A protein and the small-molecule ligand that binds it are described below.
Small molecule (SMILES): C#CCN1c2nc(Nc3cc(F)c(O)c(F)c3)ncc2N(C)C(=O)[C@H]1C

Binding-site contacts:
Ligand atom O2 contacts residue GLU83 of chain 1.D at 3.4 Å (salt-bridge).
Ligand atom C17 contacts residue LEU184 of chain 1.D at 4.1 Å (hydrophobic).
Ligand atom C4 contacts residue ILE43 of chain 1.D at 3.5 Å (hydrophobic).
Ligand atom O2 contacts residue VAL196 of chain 1.D at 3.7 Å.
Ligand atom C9 contacts residue VAL69 of chain 1.D at 4.0 Å (hydrophobic).
Ligand atom N5 contacts residue PHE134 of chain 1.D at 3.9 Å.
Ligand atom C11 contacts residue VAL196 of chain 1.D at 3.8 Å (hydrophobic).
Ligand atom C17 contacts residue ASP137 of chain 1.D at 3.6 Å.
Ligand atom N4 contacts residue ARG133 of chain 1.D at 3.9 Å.
Ligand atom C6 contacts residue ILE43 of chain 1.D at 3.7 Å (hydrophobic).
Ligand atom C6 contacts residue PHE134 of chain 1.D at 3.9 Å (hydrophobic).
Ligand atom C13 contacts residue VAL196 of chain 1.D at 4.0 Å (hydrophobic).
Ligand atom O2 contacts residue ASP197 of chain 1.D at 2.8 Å (salt-bridge).
Ligand atom N4 contacts residue PHE134 of chain 1.D at 3.5 Å (h-bond).
Ligand atom N3 contacts residue LEU184 of chain 1.D at 3.3 Å.
Ligand atom F2 contacts residue PRO111 of chain 1.D at 4.0 Å.
Ligand atom C10 contacts residue ASP132 of chain 1.D at 3.9 Å.
Ligand atom N5 contacts residue LEU184 of chain 1.D at 4.1 Å.
Ligand atom C3 contacts residue LEU184 of chain 1.D at 3.6 Å (hydrophobic).
Ligand atom F2 contacts residue VAL196 of chain 1.D at 4.0 Å.
Ligand atom C13 contacts residue ILE51 of chain 1.D at 4.0 Å (hydrophobic).
Ligand atom C13 contacts residue LYS71 of chain 1.D at 3.8 Å.
Ligand atom C10 contacts residue PHE134 of chain 1.D at 3.9 Å (hydrophobic).
Ligand atom F1 contacts residue ILE51 of chain 1.D at 3.7 Å.
Ligand atom O2 contacts residue LYS71 of chain 1.D at 2.8 Å (salt-bridge).
Ligand atom N5 contacts residue VAL69 of chain 1.D at 3.6 Å.
Ligand atom N4 contacts residue VAL69 of chain 1.D at 3.6 Å.
Ligand atom F2 contacts residue MET131 of chain 1.D at 3.8 Å.
Ligand atom C5 contacts residue LEU184 of chain 1.D at 3.6 Å (hydrophobic).
Ligand atom F1 contacts residue LYS71 of chain 1.D at 3.6 Å.
Ligand atom N1 contacts residue LEU184 of chain 1.D at 3.9 Å.
Ligand atom N5 contacts residue ASP132 of chain 1.D at 3.6 Å (salt-bridge).
Ligand atom C12 contacts residue LYS71 of chain 1.D at 3.5 Å.
Ligand atom N2 contacts residue ILE43 of chain 1.D at 3.6 Å.
Ligand atom C12 contacts residue VAL196 of chain 1.D at 3.6 Å (hydrophobic).
Ligand atom C12 contacts residue ASP197 of chain 1.D at 3.7 Å.
Ligand atom C14 contacts residue ILE51 of chain 1.D at 3.7 Å (hydrophobic).
Ligand atom C7 contacts residue ILE43 of chain 1.D at 3.9 Å (hydrophobic).
Ligand atom F2 contacts residue TYR87 of chain 1.D at 3.9 Å.
Ligand atom C3 contacts residue ILE43 of chain 1.D at 4.1 Å (hydrophobic).

Sequence of chain 1.D:
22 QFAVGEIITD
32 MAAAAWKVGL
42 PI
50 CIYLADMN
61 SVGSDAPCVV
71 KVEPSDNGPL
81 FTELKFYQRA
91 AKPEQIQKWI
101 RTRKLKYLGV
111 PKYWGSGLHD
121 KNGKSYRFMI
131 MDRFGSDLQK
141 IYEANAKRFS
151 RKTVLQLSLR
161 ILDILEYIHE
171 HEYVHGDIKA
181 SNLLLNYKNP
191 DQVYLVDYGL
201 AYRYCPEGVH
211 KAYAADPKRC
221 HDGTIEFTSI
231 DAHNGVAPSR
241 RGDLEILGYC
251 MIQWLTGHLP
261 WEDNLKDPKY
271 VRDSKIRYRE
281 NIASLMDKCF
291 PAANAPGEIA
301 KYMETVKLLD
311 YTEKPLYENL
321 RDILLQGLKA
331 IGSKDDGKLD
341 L